Binding-site contacts:
Ligand atom C7 contacts residue SER455 of chain 1.S at 3.9 Å.
Ligand atom O8 contacts residue SER456 of chain 1.S at 4.3 Å.
Ligand atom C3 contacts residue SER456 of chain 1.S at 3.4 Å.
Ligand atom O1B contacts residue SER455 of chain 1.S at 3.2 Å.
Ligand atom C6 contacts residue SER455 of chain 1.S at 2.9 Å.
Ligand atom C3 contacts residue SER455 of chain 1.S at 2.7 Å.
Ligand atom C2 contacts residue SER455 of chain 1.S at 1.4 Å.
Ligand atom O8 contacts residue SER455 of chain 1.S at 2.7 Å (h-bond).
Ligand atom C2 contacts residue SER458 of chain 1.S at 3.8 Å.
Ligand atom C5 contacts residue SER455 of chain 1.S at 3.8 Å.
Ligand atom C6 contacts residue SER456 of chain 1.S at 4.0 Å.
Ligand atom C4 contacts residue SER455 of chain 1.S at 3.8 Å.
Ligand atom O1B contacts residue SER458 of chain 1.S at 3.3 Å.
Ligand atom C1 contacts residue SER455 of chain 1.S at 2.5 Å.
Ligand atom C1 contacts residue SER458 of chain 1.S at 4.0 Å.
Ligand atom C2 contacts residue SER456 of chain 1.S at 3.7 Å.
Ligand atom C3 contacts residue SER458 of chain 1.S at 3.6 Å.
Ligand atom O6 contacts residue SER456 of chain 1.S at 4.0 Å.
Ligand atom N5 contacts residue SER455 of chain 1.S at 4.3 Å.
Ligand atom C8 contacts residue SER455 of chain 1.S at 3.8 Å.
Ligand atom C4 contacts residue SER456 of chain 1.S at 4.4 Å.
Ligand atom C3 contacts residue GLY457 of chain 1.S at 4.3 Å.
Ligand atom O6 contacts residue SER455 of chain 1.S at 1.6 Å (h-bond).
Ligand atom O1A contacts residue SER455 of chain 1.S at 3.0 Å (h-bond).
Ligand atom O1A contacts residue ALA450 of chain 1.S at 3.9 Å.

A small-molecule ligand and the protein it binds are described below.
Small molecule (SMILES): C[C@H](O)[C@H](N)[C@@H]1O[C@](O)(C(=O)O)C[C@H](O)[C@@H]1N

Sequence of chain 1.S:
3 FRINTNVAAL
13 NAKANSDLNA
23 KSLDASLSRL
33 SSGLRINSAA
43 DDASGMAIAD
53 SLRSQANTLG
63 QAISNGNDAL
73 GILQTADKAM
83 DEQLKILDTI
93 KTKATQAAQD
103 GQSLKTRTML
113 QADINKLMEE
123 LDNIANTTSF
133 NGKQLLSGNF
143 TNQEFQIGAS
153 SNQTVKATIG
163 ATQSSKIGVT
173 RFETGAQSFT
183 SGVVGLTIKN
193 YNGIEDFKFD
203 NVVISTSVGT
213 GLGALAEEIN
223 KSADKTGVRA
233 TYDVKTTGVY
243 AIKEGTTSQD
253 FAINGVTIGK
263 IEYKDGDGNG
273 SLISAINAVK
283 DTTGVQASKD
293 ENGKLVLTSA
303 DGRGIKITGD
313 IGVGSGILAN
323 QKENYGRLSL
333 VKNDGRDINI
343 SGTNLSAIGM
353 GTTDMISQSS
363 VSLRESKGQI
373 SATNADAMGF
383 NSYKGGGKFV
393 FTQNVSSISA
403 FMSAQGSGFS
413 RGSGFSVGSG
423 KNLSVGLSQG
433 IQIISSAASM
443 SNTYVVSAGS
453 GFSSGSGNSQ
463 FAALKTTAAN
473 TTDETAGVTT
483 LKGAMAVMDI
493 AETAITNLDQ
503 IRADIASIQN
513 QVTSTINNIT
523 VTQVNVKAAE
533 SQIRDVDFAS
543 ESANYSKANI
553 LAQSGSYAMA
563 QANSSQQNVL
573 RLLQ